Sequence of chain 1.A:
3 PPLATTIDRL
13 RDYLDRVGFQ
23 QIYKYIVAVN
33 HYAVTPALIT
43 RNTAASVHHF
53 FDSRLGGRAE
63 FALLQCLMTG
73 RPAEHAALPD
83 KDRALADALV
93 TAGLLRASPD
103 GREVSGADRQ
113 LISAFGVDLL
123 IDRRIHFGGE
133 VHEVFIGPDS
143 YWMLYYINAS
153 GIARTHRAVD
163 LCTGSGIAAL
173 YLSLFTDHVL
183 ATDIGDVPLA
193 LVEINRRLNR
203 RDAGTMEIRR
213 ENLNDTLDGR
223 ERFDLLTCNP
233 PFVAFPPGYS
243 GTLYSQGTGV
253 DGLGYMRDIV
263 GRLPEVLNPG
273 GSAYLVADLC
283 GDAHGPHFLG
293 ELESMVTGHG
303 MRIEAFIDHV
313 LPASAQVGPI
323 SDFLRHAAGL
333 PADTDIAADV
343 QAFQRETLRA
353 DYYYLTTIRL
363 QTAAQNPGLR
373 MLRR

The protein below binds the small molecule below.
Small molecule (SMILES): N[C@@H](CC(=O)O)C(=O)O

Binding-site contacts:
Ligand atom C contacts residue ARG376 of chain 1.A at 3.5 Å.
Ligand atom O contacts residue ARG376 of chain 1.A at 3.3 Å (salt-bridge).
Ligand atom N contacts residue ARG376 of chain 1.A at 2.7 Å.
Ligand atom CA contacts residue ARG376 of chain 1.A at 3.2 Å.